A protein and the small-molecule ligand that binds it are described below.
Small molecule (SMILES): CC(=O)N[C@@H]1[C@@H](O)[C@H](O)[C@@H](CO)O[C@H]1O

Sequence of chain 2.A:
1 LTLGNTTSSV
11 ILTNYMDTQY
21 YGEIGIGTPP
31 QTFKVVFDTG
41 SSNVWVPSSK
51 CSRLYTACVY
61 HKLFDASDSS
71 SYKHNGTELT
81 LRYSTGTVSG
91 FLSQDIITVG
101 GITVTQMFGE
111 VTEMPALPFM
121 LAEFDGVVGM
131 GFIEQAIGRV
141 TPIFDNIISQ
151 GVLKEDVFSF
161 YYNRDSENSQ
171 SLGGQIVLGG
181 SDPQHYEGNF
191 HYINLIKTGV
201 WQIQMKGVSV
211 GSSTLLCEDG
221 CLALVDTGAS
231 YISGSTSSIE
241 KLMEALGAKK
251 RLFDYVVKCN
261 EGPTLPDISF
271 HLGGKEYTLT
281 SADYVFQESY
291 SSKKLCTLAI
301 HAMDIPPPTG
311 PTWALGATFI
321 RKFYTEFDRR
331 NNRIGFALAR

Binding-site contacts:
Ligand atom C8 contacts residue ASN75 of chain 2.A at 3.3 Å.
Ligand atom C5 contacts residue ASN75 of chain 2.A at 3.6 Å.
Ligand atom C3 contacts residue ASN75 of chain 2.A at 4.0 Å.
Ligand atom C6 contacts residue MET107 of chain 2.A at 4.2 Å (hydrophobic).
Ligand atom C7 contacts residue ASN75 of chain 2.A at 3.5 Å.
Ligand atom N2 contacts residue ASN75 of chain 2.A at 3.1 Å (h-bond).
Ligand atom O5 contacts residue ASN75 of chain 2.A at 2.3 Å (h-bond).
Ligand atom O7 contacts residue HIS74 of chain 2.A at 4.2 Å.
Ligand atom C4 contacts residue ASN75 of chain 2.A at 4.4 Å.
Ligand atom C2 contacts residue ASN75 of chain 2.A at 2.7 Å.
Ligand atom N2 contacts residue THR77 of chain 2.A at 4.1 Å.
Ligand atom C1 contacts residue THR77 of chain 2.A at 4.2 Å.
Ligand atom C1 contacts residue ASN75 of chain 2.A at 1.5 Å.
Ligand atom O5 contacts residue MET107 of chain 2.A at 3.5 Å.
Ligand atom C5 contacts residue MET107 of chain 2.A at 4.2 Å (hydrophobic).
Ligand atom O7 contacts residue ASN75 of chain 2.A at 3.5 Å (h-bond).
Ligand atom C1 contacts residue MET107 of chain 2.A at 4.3 Å (hydrophobic).